Binding-site contacts:
Ligand atom C contacts residue ASP521 of chain 2.A at 3.4 Å.
Ligand atom C2 contacts residue PHE383 of chain 1.A at 3.5 Å (hydrophobic).
Ligand atom C11 contacts residue GLY550 of chain 2.A at 3.4 Å.
Ligand atom N contacts residue ASP523 of chain 2.A at 3.9 Å.
Ligand atom C6 contacts residue ASP523 of chain 2.A at 3.3 Å.
Ligand atom C1 contacts residue PHE383 of chain 1.A at 3.9 Å (hydrophobic).
Ligand atom C contacts residue PHE383 of chain 1.A at 3.5 Å (hydrophobic).
Ligand atom C5 contacts residue TYR331 of chain 1.A at 3.8 Å (hydrophobic).
Ligand atom C5 contacts residue PHE383 of chain 1.A at 3.9 Å (hydrophobic).
Ligand atom C12 contacts residue PHE383 of chain 1.A at 3.8 Å (hydrophobic).
Ligand atom C11 contacts residue PHE383 of chain 1.A at 3.8 Å (hydrophobic).
Ligand atom C20 contacts residue GLY329 of chain 1.A at 3.6 Å.
Ligand atom C13 contacts residue PHE383 of chain 1.A at 3.9 Å (hydrophobic).
Ligand atom C17 contacts residue SER330 of chain 1.A at 3.7 Å.
Ligand atom C9 contacts residue THR552 of chain 2.A at 3.6 Å.
Ligand atom N1 contacts residue ASP521 of chain 2.A at 3.1 Å (salt-bridge).
Ligand atom C5 contacts residue ARG407 of chain 1.A at 3.9 Å.
Ligand atom N1 contacts residue THR552 of chain 2.A at 2.9 Å (h-bond).
Ligand atom C14 contacts residue TYR331 of chain 1.A at 3.5 Å (hydrophobic).
Ligand atom C13 contacts residue ILE381 of chain 1.A at 3.8 Å (hydrophobic).
Ligand atom C15 contacts residue TYR331 of chain 1.A at 3.6 Å (hydrophobic).
Ligand atom C4 contacts residue ARG407 of chain 1.A at 3.9 Å.
Ligand atom N contacts residue ASP521 of chain 2.A at 2.7 Å (salt-bridge).
Ligand atom N contacts residue PHE383 of chain 1.A at 3.5 Å.
Ligand atom C3 contacts residue PHE383 of chain 1.A at 3.9 Å (hydrophobic).
Ligand atom C19 contacts residue GLY329 of chain 1.A at 3.5 Å.
Ligand atom C7 contacts residue ASP523 of chain 2.A at 3.4 Å.
Ligand atom C10 contacts residue ASP523 of chain 2.A at 3.6 Å.
Ligand atom C13 contacts residue VAL356 of chain 1.A at 3.7 Å (hydrophobic).
Ligand atom N1 contacts residue ASP523 of chain 2.A at 3.3 Å (salt-bridge).
Ligand atom C2 contacts residue ASP521 of chain 2.A at 3.3 Å.
Ligand atom C6 contacts residue THR552 of chain 2.A at 3.9 Å.
Ligand atom C6 contacts residue PHE383 of chain 1.A at 3.8 Å (hydrophobic).
Ligand atom C16 contacts residue TYR331 of chain 1.A at 3.4 Å (hydrophobic).
Ligand atom C4 contacts residue PHE383 of chain 1.A at 3.6 Å (hydrophobic).
Ligand atom C10 contacts residue THR552 of chain 2.A at 3.4 Å.
Ligand atom C19 contacts residue SER330 of chain 1.A at 3.5 Å.
Ligand atom C18 contacts residue TYR331 of chain 1.A at 3.8 Å (hydrophobic).
Ligand atom C6 contacts residue ASP521 of chain 2.A at 3.7 Å.
Ligand atom C14 contacts residue VAL356 of chain 1.A at 3.6 Å (hydrophobic).

This small molecule binds to this protein.
Small molecule (SMILES): CCCCCc1cc2c(Cc3cccc(CN)c3)cccc2nc1N

Sequence of chain 1.A:
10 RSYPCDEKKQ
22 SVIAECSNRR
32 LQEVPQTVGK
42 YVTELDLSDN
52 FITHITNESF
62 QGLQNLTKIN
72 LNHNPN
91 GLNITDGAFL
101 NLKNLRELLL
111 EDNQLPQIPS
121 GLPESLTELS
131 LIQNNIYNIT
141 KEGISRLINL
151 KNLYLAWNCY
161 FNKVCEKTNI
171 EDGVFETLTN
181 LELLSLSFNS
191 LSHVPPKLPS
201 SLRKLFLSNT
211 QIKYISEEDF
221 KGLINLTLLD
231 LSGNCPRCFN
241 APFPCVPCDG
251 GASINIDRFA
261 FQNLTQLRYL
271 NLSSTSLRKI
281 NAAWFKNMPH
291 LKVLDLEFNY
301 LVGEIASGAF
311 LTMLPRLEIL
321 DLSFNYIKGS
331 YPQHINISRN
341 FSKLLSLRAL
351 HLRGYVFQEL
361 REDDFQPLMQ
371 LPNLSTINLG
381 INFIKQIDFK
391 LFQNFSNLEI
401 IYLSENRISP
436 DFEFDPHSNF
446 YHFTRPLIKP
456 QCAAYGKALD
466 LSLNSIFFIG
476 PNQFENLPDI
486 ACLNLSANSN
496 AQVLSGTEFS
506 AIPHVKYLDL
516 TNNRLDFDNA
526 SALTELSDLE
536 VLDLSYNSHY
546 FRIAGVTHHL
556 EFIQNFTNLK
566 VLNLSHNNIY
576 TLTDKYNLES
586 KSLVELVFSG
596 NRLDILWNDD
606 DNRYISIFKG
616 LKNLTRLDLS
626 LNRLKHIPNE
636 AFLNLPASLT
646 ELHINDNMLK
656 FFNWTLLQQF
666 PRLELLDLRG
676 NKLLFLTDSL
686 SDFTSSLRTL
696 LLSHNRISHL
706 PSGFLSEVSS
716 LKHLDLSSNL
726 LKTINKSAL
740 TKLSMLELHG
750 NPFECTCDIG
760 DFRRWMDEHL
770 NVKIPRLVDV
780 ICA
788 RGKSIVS

Sequence of chain 2.A:
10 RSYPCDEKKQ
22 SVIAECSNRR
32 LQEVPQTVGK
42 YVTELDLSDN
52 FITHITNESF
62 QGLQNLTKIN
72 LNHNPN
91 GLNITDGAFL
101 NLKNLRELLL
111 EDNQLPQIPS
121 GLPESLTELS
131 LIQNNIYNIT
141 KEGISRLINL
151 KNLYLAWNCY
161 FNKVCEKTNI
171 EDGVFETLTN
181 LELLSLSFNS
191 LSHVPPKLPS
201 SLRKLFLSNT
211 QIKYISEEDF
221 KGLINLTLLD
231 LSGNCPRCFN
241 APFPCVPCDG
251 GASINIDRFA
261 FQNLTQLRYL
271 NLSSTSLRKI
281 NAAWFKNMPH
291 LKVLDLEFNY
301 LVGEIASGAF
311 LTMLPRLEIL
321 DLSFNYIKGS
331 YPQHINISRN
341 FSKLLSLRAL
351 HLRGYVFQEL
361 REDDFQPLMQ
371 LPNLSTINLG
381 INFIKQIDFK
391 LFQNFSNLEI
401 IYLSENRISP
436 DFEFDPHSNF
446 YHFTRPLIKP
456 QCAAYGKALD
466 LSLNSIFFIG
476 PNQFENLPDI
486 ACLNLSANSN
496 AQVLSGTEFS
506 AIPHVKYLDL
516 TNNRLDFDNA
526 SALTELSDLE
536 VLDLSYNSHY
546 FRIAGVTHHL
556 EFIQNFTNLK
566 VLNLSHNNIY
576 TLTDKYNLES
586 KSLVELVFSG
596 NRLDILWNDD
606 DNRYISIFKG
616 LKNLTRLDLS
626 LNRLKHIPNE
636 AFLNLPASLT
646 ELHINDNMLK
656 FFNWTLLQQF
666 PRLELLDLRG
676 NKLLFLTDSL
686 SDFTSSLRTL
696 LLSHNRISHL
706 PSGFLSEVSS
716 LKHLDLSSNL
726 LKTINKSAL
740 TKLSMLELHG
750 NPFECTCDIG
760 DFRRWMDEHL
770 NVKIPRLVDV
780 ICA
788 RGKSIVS